A small-molecule ligand and the protein it binds are described below.
Small molecule (SMILES): CC(=O)N[C@H]1[C@H](O[C@H]2[C@H](O)[C@@H](NC(C)=O)CO[C@@H]2CO[C@@H]2O[C@@H](C)[C@@H](O)[C@@H](O)[C@@H]2O)O[C@H](CO)[C@@H](O[C@@H]2O[C@H](CO)[C@@H](O)[C@H](O[C@@H]3O[C@H](CO)[C@@H](O)[C@H](O)[C@@H]3O)[C@@H]2O)[C@@H]1O

Sequence of chain 20.E:
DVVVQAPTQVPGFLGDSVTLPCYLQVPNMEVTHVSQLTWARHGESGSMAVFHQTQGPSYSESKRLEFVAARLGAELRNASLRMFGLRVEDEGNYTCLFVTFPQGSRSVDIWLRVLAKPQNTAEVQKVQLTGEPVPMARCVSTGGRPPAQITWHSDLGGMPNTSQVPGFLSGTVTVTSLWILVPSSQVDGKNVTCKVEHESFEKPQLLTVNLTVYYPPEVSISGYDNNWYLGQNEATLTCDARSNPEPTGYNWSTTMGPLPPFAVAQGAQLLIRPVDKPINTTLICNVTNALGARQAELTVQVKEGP

Binding-site contacts:
Ligand atom C4 contacts residue TRP138 of chain 20.E at 3.3 Å (hydrophobic).
Ligand atom C3 contacts residue TRP138 of chain 20.E at 2.9 Å (hydrophobic).
Ligand atom C1 contacts residue ASN120 of chain 20.E at 1.4 Å.
Ligand atom C2 contacts residue ASN120 of chain 20.E at 2.6 Å.
Ligand atom C7 contacts residue ASN120 of chain 20.E at 3.8 Å.
Ligand atom C5 contacts residue ASN120 of chain 20.E at 3.9 Å.
Ligand atom C3 contacts residue ASN120 of chain 20.E at 3.9 Å.
Ligand atom C8 contacts residue TRP138 of chain 20.E at 4.0 Å (hydrophobic).
Ligand atom C5 contacts residue TRP138 of chain 20.E at 3.5 Å (hydrophobic).
Ligand atom O5 contacts residue ASN120 of chain 20.E at 2.4 Å (h-bond).
Ligand atom C8 contacts residue GLY119 of chain 20.E at 3.9 Å.
Ligand atom N2 contacts residue ASN120 of chain 20.E at 3.0 Å (h-bond).
Ligand atom C4 contacts residue ASN120 of chain 20.E at 4.2 Å.
Ligand atom O5 contacts residue TRP138 of chain 20.E at 4.3 Å.
Ligand atom C1 contacts residue TRP138 of chain 20.E at 3.9 Å (hydrophobic).
Ligand atom C6 contacts residue ASN120 of chain 20.E at 3.0 Å.
Ligand atom O4 contacts residue TRP138 of chain 20.E at 3.1 Å.
Ligand atom N2 contacts residue TRP138 of chain 20.E at 3.7 Å.
Ligand atom O7 contacts residue ASN120 of chain 20.E at 4.4 Å.
Ligand atom C8 contacts residue ASN120 of chain 20.E at 4.1 Å.
Ligand atom O5 contacts residue ASN120 of chain 20.E at 4.0 Å.
Ligand atom O3 contacts residue TRP138 of chain 20.E at 3.5 Å.
Ligand atom O7 contacts residue TRP138 of chain 20.E at 3.8 Å.
Ligand atom C5 contacts residue ASN120 of chain 20.E at 3.6 Å.
Ligand atom C7 contacts residue TRP138 of chain 20.E at 4.3 Å (hydrophobic).
Ligand atom C2 contacts residue TRP138 of chain 20.E at 3.8 Å (hydrophobic).